Sequence of chain 1.B:
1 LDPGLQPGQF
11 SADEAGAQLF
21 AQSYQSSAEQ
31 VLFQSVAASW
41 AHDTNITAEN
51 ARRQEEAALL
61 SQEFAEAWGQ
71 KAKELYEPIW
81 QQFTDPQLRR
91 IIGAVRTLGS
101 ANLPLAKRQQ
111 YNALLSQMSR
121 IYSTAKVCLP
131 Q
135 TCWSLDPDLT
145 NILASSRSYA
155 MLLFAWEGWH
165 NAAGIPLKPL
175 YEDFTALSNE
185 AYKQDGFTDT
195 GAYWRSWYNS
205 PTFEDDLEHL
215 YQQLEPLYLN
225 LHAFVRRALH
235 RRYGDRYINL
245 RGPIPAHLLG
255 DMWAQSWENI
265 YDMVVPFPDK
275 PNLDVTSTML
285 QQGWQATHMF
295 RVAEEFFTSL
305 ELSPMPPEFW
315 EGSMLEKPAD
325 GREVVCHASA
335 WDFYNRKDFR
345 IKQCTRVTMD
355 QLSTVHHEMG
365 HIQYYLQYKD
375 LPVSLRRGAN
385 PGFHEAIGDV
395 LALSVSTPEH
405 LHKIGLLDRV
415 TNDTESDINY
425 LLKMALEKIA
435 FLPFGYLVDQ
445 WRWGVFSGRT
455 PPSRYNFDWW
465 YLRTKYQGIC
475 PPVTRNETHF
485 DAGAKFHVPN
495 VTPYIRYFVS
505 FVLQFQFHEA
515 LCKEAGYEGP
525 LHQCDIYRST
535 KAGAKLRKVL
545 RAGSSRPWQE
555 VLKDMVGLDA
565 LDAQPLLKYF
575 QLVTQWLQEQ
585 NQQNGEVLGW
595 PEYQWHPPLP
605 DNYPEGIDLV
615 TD

The small molecule below binds the protein below.
Small molecule (SMILES): CC[C@H](C)[C@H](N)C(=O)N1CCC[C@H]1C(=O)N1CCC[C@H]1C(=O)O

Binding-site contacts:
Ligand atom C contacts residue TYR501 of chain 1.B at 3.5 Å (hydrophobic).
Ligand atom CB contacts residue PHE435 of chain 1.B at 3.6 Å (hydrophobic).
Ligand atom CA contacts residue GLU362 of chain 1.B at 3.2 Å.
Ligand atom C contacts residue GLU362 of chain 1.B at 3.6 Å.
Ligand atom CD contacts residue ALA332 of chain 1.B at 3.2 Å (hydrophobic).
Ligand atom O contacts residue GLU389 of chain 1.B at 3.0 Å (salt-bridge).
Ligand atom O contacts residue HIS361 of chain 1.B at 3.3 Å (h-bond).
Ligand atom C contacts residue HIS361 of chain 1.B at 3.5 Å.
Ligand atom CG2 contacts residue HIS331 of chain 1.B at 3.8 Å.
Ligand atom CA contacts residue HIS361 of chain 1.B at 3.8 Å.
Ligand atom CA contacts residue ALA332 of chain 1.B at 3.5 Å (hydrophobic).
Ligand atom N contacts residue GLU362 of chain 1.B at 3.5 Å (salt-bridge).
Ligand atom N contacts residue HIS361 of chain 1.B at 3.6 Å (h-bond).
Ligand atom C contacts residue TYR498 of chain 1.B at 3.5 Å (hydrophobic).
Ligand atom N contacts residue HIS365 of chain 1.B at 3.1 Å (h-bond).
Ligand atom CA contacts residue TYR498 of chain 1.B at 3.7 Å (hydrophobic).
Ligand atom OXT contacts residue GLN259 of chain 1.B at 3.2 Å (h-bond).
Ligand atom O contacts residue TYR501 of chain 1.B at 2.6 Å (h-bond).
Ligand atom CB contacts residue TYR501 of chain 1.B at 3.7 Å (hydrophobic).
Ligand atom C contacts residue LYS489 of chain 1.B at 3.7 Å.
Ligand atom O contacts residue ZN1 of chain 1.KA at 2.5 Å.
Ligand atom C contacts residue ZN1 of chain 1.KA at 2.9 Å.
Ligand atom O contacts residue GLN259 of chain 1.B at 3.3 Å (h-bond).
Ligand atom CG2 contacts residue TYR501 of chain 1.B at 3.5 Å (hydrophobic).
Ligand atom CG2 contacts residue HIS491 of chain 1.B at 3.7 Å.
Ligand atom CA contacts residue ZN1 of chain 1.KA at 3.1 Å.
Ligand atom CD contacts residue GLU362 of chain 1.B at 3.1 Å.
Ligand atom N contacts residue TYR501 of chain 1.B at 3.6 Å.
Ligand atom O contacts residue LYS489 of chain 1.B at 2.8 Å (salt-bridge).
Ligand atom N contacts residue ZN1 of chain 1.KA at 2.1 Å.
Ligand atom CG contacts residue THR358 of chain 1.B at 3.7 Å.
Ligand atom C contacts residue HIS491 of chain 1.B at 3.8 Å.
Ligand atom O contacts residue HIS491 of chain 1.B at 3.2 Å (h-bond).
Ligand atom CD contacts residue HIS331 of chain 1.B at 3.7 Å.
Ligand atom O contacts residue TYR501 of chain 1.B at 3.6 Å (h-bond).
Ligand atom C contacts residue GLN259 of chain 1.B at 3.3 Å.
Ligand atom O contacts residue HIS331 of chain 1.B at 3.0 Å (h-bond).
Ligand atom CB contacts residue TYR498 of chain 1.B at 3.6 Å (hydrophobic).
Ligand atom O contacts residue TYR498 of chain 1.B at 2.7 Å (h-bond).
Ligand atom N contacts residue GLU362 of chain 1.B at 2.9 Å (salt-bridge).